Sequence of chain 1.B:
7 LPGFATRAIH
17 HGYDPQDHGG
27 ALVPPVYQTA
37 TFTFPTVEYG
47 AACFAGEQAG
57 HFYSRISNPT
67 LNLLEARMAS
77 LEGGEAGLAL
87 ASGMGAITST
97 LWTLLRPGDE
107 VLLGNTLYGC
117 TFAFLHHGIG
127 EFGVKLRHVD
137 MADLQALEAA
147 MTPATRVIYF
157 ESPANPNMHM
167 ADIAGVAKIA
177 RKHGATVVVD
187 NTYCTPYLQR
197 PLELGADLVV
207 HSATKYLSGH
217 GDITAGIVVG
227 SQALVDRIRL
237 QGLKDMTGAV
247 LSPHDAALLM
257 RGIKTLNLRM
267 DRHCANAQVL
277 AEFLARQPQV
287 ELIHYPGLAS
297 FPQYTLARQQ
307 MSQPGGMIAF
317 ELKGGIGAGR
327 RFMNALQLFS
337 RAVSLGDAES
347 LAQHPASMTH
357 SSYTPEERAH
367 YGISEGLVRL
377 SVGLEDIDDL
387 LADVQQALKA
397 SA

Sequence of chain 1.A:
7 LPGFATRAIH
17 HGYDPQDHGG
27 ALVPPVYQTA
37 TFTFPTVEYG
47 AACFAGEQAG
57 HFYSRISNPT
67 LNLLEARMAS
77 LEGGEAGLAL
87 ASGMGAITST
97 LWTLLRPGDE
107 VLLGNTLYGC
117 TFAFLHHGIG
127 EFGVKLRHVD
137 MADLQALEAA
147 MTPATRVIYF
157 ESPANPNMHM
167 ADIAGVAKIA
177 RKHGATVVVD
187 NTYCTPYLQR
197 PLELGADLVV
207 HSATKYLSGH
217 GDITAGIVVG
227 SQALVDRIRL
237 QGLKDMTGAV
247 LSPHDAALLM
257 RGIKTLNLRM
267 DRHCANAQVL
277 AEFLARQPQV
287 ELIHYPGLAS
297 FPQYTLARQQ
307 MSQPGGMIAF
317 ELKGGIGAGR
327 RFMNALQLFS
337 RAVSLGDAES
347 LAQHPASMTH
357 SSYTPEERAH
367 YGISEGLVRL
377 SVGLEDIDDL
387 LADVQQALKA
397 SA

The small molecule below binds the protein below.
Small molecule (SMILES): CSC/C=C(/NCc1c(COP(=O)(O)O)cnc(C)c1O)C(=O)O

Binding-site contacts:
Ligand atom N1 contacts residue THR188 of chain 1.B at 3.7 Å.
Ligand atom P contacts residue TYR59 of chain 1.A at 3.7 Å.
Ligand atom C2A contacts residue THR188 of chain 1.B at 3.6 Å.
Ligand atom OP1 contacts residue ARG61 of chain 1.A at 3.0 Å (salt-bridge).
Ligand atom N1 contacts residue ASP186 of chain 1.B at 2.9 Å (salt-bridge).
Ligand atom OP1 contacts residue MET90 of chain 1.B at 2.9 Å (h-bond).
Ligand atom O1 contacts residue SER340 of chain 1.B at 3.4 Å (h-bond).
Ligand atom C5 contacts residue TYR114 of chain 1.B at 3.4 Å (hydrophobic).
Ligand atom P contacts residue GLY89 of chain 1.B at 3.4 Å.
Ligand atom C4 contacts residue TYR114 of chain 1.B at 3.6 Å (hydrophobic).
Ligand atom O3 contacts residue ASN161 of chain 1.B at 3.7 Å.
Ligand atom C4A contacts residue LYS211 of chain 1.B at 3.3 Å.
Ligand atom N contacts residue LYS211 of chain 1.B at 3.4 Å.
Ligand atom C5A contacts residue TYR114 of chain 1.B at 3.4 Å (hydrophobic).
Ligand atom OP2 contacts residue ARG61 of chain 1.A at 2.9 Å (salt-bridge).
Ligand atom C4A contacts residue TYR114 of chain 1.B at 3.6 Å (hydrophobic).
Ligand atom OP3 contacts residue SER208 of chain 1.B at 2.8 Å (h-bond).
Ligand atom OP1 contacts residue SER88 of chain 1.B at 3.4 Å.
Ligand atom O2 contacts residue ARG375 of chain 1.B at 2.7 Å (salt-bridge).
Ligand atom O1 contacts residue ARG375 of chain 1.B at 3.2 Å (salt-bridge).
Ligand atom CG contacts residue VAL339 of chain 1.B at 3.4 Å (hydrophobic).
Ligand atom SD contacts residue VAL339 of chain 1.B at 3.5 Å.
Ligand atom C contacts residue ARG375 of chain 1.B at 3.5 Å.
Ligand atom CG contacts residue TYR114 of chain 1.B at 3.7 Å (hydrophobic).
Ligand atom C6 contacts residue TYR114 of chain 1.B at 3.7 Å (hydrophobic).
Ligand atom CB contacts residue TYR114 of chain 1.B at 3.1 Å (hydrophobic).
Ligand atom OP2 contacts residue TYR59 of chain 1.A at 2.6 Å (h-bond).
Ligand atom OP3 contacts residue GLY89 of chain 1.B at 2.9 Å (h-bond).
Ligand atom OP4 contacts residue SER208 of chain 1.B at 2.8 Å (h-bond).
Ligand atom OP3 contacts residue THR210 of chain 1.B at 2.8 Å (h-bond).
Ligand atom P contacts residue SER208 of chain 1.B at 3.3 Å.
Ligand atom C2A contacts residue ASP186 of chain 1.B at 3.5 Å.
Ligand atom CA contacts residue TYR114 of chain 1.B at 3.2 Å (hydrophobic).
Ligand atom N contacts residue TYR114 of chain 1.B at 3.5 Å.
Ligand atom OP1 contacts residue GLY89 of chain 1.B at 3.1 Å (h-bond).
Ligand atom C2 contacts residue ASP186 of chain 1.B at 3.6 Å.
Ligand atom CE contacts residue PHE50 of chain 1.A at 3.6 Å (hydrophobic).
Ligand atom OP4 contacts residue GLY89 of chain 1.B at 3.4 Å.
Ligand atom O2 contacts residue LEU341 of chain 1.B at 3.1 Å.
Ligand atom OP3 contacts residue TYR59 of chain 1.A at 3.7 Å.